Binding-site contacts:
Ligand atom N2 contacts residue TRP111 of chain 5.E at 3.5 Å.
Ligand atom C6 contacts residue HIS42 of chain 5.E at 4.3 Å.
Ligand atom C5 contacts residue ASN93 of chain 5.E at 3.5 Å.
Ligand atom O4 contacts residue TRP111 of chain 5.E at 3.4 Å.
Ligand atom O7 contacts residue TRP111 of chain 5.E at 3.6 Å.
Ligand atom C8 contacts residue TRP111 of chain 5.E at 3.3 Å (hydrophobic).
Ligand atom O5 contacts residue ASN93 of chain 5.E at 2.3 Å (h-bond).
Ligand atom C2 contacts residue TRP111 of chain 5.E at 4.1 Å (hydrophobic).
Ligand atom O5 contacts residue TRP111 of chain 5.E at 4.3 Å.
Ligand atom C6 contacts residue ASN93 of chain 5.E at 3.1 Å.
Ligand atom C2 contacts residue ASN93 of chain 5.E at 1.8 Å.
Ligand atom C7 contacts residue TRP111 of chain 5.E at 3.8 Å (hydrophobic).
Ligand atom O7 contacts residue ASN93 of chain 5.E at 3.9 Å.
Ligand atom O3 contacts residue ASN93 of chain 5.E at 4.0 Å.
Ligand atom C4 contacts residue ASN93 of chain 5.E at 3.6 Å.
Ligand atom C7 contacts residue GLY92 of chain 5.E at 4.2 Å.
Ligand atom C7 contacts residue ASN93 of chain 5.E at 3.5 Å.
Ligand atom C4 contacts residue TRP111 of chain 5.E at 4.0 Å (hydrophobic).
Ligand atom N2 contacts residue GLY92 of chain 5.E at 4.2 Å.
Ligand atom O3 contacts residue TRP111 of chain 5.E at 4.3 Å.
Ligand atom C3 contacts residue TRP111 of chain 5.E at 3.7 Å (hydrophobic).
Ligand atom C5 contacts residue ASN93 of chain 5.E at 4.0 Å.
Ligand atom C8 contacts residue GLU91 of chain 5.E at 3.8 Å.
Ligand atom C1 contacts residue TRP111 of chain 5.E at 3.9 Å (hydrophobic).
Ligand atom C3 contacts residue ASN93 of chain 5.E at 3.1 Å.
Ligand atom C8 contacts residue GLY92 of chain 5.E at 3.6 Å.
Ligand atom C1 contacts residue ASN93 of chain 5.E at 1.4 Å.
Ligand atom O5 contacts residue ASN93 of chain 5.E at 4.1 Å.
Ligand atom N2 contacts residue ASN93 of chain 5.E at 2.5 Å (h-bond).
Ligand atom C5 contacts residue TRP111 of chain 5.E at 3.7 Å (hydrophobic).

Sequence of chain 5.E:
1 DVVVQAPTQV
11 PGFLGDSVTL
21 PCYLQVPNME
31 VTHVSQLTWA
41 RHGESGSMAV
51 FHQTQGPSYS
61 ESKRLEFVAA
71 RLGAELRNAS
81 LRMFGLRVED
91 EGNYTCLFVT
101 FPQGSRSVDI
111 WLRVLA

The protein below binds the small molecule below.
Small molecule (SMILES): CC(=O)N[C@H]1[C@H](O[C@H]2[C@H](O)[C@@H](NC(C)=O)CO[C@@H]2CO[C@@H]2O[C@@H](C)[C@@H](O)[C@@H](O)[C@@H]2O)O[C@H](CO)[C@@H](O[C@@H]2O[C@H](CO)[C@@H](O)[C@H](O[C@H]3O[C@H](CO)[C@@H](O)[C@H](O)[C@@H]3O)[C@@H]2O)[C@@H]1O